Binding-site contacts:
Ligand atom C7 contacts residue PHE157 of chain 1.A at 4.1 Å (hydrophobic).
Ligand atom C7 contacts residue THR124 of chain 1.A at 3.9 Å.
Ligand atom O7 contacts residue PHE157 of chain 1.A at 3.2 Å.
Ligand atom O7 contacts residue ASN122 of chain 1.A at 3.4 Å (h-bond).
Ligand atom N2 contacts residue THR124 of chain 1.A at 2.9 Å (h-bond).
Ligand atom C7 contacts residue ASN122 of chain 1.A at 3.3 Å.
Ligand atom C1 contacts residue THR124 of chain 1.A at 3.7 Å.
Ligand atom C8 contacts residue ASN122 of chain 1.A at 4.4 Å.
Ligand atom C1 contacts residue ASN122 of chain 1.A at 1.4 Å.
Ligand atom N2 contacts residue ASN122 of chain 1.A at 2.8 Å (h-bond).
Ligand atom C2 contacts residue ASN122 of chain 1.A at 2.4 Å.
Ligand atom C8 contacts residue ALA123 of chain 1.A at 3.9 Å (hydrophobic).
Ligand atom C5 contacts residue ASN122 of chain 1.A at 3.7 Å.
Ligand atom C5 contacts residue VAL127 of chain 1.A at 4.0 Å (hydrophobic).
Ligand atom C3 contacts residue ASN122 of chain 1.A at 3.8 Å.
Ligand atom C8 contacts residue THR124 of chain 1.A at 3.7 Å.
Ligand atom C4 contacts residue ASN122 of chain 1.A at 4.2 Å.
Ligand atom C2 contacts residue THR124 of chain 1.A at 3.5 Å.
Ligand atom O5 contacts residue VAL127 of chain 1.A at 4.1 Å.
Ligand atom O6 contacts residue VAL127 of chain 1.A at 4.4 Å.
Ligand atom C3 contacts residue THR124 of chain 1.A at 3.6 Å.
Ligand atom C6 contacts residue VAL127 of chain 1.A at 3.7 Å (hydrophobic).
Ligand atom O3 contacts residue THR124 of chain 1.A at 4.3 Å.
Ligand atom O5 contacts residue ASN122 of chain 1.A at 2.5 Å (h-bond).

This small molecule binds to this protein.
Small molecule (SMILES): CC(=O)N[C@@H]1[C@@H](O)[C@H](O)[C@@H](CO)O[C@H]1O

Sequence of chain 1.A:
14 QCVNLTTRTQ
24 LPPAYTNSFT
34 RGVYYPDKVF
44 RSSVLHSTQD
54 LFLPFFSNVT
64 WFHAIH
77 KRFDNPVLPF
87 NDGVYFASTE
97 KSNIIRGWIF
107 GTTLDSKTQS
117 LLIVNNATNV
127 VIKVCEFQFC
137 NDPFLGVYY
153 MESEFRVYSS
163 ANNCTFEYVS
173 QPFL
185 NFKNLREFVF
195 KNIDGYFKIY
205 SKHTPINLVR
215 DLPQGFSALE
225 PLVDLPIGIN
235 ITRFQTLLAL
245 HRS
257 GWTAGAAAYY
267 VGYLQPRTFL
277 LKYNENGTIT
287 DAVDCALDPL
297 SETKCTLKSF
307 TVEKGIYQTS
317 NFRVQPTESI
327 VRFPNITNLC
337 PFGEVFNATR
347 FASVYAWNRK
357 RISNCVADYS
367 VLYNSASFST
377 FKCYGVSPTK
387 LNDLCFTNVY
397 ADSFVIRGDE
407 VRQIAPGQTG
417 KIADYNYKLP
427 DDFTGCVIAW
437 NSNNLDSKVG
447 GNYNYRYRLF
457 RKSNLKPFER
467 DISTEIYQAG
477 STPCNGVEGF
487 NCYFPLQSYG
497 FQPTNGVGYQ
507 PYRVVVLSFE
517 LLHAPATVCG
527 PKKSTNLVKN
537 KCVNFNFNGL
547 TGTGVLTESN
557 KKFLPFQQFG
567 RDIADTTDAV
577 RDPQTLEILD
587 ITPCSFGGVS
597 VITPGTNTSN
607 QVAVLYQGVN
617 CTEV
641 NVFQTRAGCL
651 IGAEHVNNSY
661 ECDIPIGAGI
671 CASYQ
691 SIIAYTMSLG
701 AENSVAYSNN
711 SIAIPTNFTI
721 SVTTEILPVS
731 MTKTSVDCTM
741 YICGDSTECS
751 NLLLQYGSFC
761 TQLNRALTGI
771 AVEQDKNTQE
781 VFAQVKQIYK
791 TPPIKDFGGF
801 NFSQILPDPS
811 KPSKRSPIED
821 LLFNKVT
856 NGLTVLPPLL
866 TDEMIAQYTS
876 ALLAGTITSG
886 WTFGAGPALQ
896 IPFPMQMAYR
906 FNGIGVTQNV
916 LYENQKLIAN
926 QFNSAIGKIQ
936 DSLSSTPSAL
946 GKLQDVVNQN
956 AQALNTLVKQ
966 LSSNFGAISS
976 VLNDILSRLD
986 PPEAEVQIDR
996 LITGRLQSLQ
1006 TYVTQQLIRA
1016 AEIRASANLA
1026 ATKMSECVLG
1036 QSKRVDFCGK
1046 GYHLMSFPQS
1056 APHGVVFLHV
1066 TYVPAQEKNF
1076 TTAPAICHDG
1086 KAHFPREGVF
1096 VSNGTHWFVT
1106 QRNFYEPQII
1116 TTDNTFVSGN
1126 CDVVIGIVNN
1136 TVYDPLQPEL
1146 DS